Sequence of chain 1.B:
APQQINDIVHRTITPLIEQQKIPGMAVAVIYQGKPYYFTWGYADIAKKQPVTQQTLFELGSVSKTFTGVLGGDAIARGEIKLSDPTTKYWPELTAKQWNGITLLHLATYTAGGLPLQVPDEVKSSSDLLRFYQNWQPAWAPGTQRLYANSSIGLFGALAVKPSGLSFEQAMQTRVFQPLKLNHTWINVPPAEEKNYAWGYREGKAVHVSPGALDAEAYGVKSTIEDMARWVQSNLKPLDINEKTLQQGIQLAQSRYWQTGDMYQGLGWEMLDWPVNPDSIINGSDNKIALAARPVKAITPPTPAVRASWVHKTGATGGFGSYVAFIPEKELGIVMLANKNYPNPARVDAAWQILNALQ

The protein below binds the small molecule below.
Small molecule (SMILES): CC(C)[C@H](NC(=O)OC(C)(C)C)c1nnco1

Binding-site contacts:
Ligand atom C8 contacts residue GLN117 of chain 1.B at 3.2 Å.
Ligand atom O9 contacts residue ALA315 of chain 1.B at 4.2 Å.
Ligand atom N4 contacts residue SER61 of chain 1.B at 3.5 Å (h-bond).
Ligand atom O2 contacts residue SER61 of chain 1.B at 2.8 Å (h-bond).
Ligand atom C13 contacts residue THR316 of chain 1.B at 4.3 Å.
Ligand atom C11 contacts residue VAL208 of chain 1.B at 4.0 Å (hydrophobic).
Ligand atom O12 contacts residue ASN149 of chain 1.B at 3.0 Å (h-bond).
Ligand atom N5 contacts residue GLY60 of chain 1.B at 4.2 Å.
Ligand atom C13 contacts residue GLY317 of chain 1.B at 4.0 Å.
Ligand atom N4 contacts residue ALA315 of chain 1.B at 3.2 Å (h-bond).
Ligand atom O2 contacts residue TYR147 of chain 1.B at 4.3 Å.
Ligand atom C3 contacts residue ALA315 of chain 1.B at 4.0 Å (hydrophobic).
Ligand atom C1 contacts residue ALA315 of chain 1.B at 4.0 Å (hydrophobic).
Ligand atom N7 contacts residue ASN149 of chain 1.B at 3.9 Å.
Ligand atom C14 contacts residue GLN117 of chain 1.B at 3.9 Å.
Ligand atom O2 contacts residue LYS64 of chain 1.B at 4.4 Å.
Ligand atom O12 contacts residue GLN117 of chain 1.B at 2.7 Å (h-bond).
Ligand atom C16 contacts residue ASN286 of chain 1.B at 3.4 Å.
Ligand atom C1 contacts residue SER61 of chain 1.B at 1.6 Å.
Ligand atom C3 contacts residue SER61 of chain 1.B at 3.7 Å.
Ligand atom O12 contacts residue TYR218 of chain 1.B at 4.3 Å.
Ligand atom O2 contacts residue ASN149 of chain 1.B at 3.8 Å.
Ligand atom C11 contacts residue ALA315 of chain 1.B at 3.9 Å (hydrophobic).
Ligand atom C1 contacts residue TYR147 of chain 1.B at 3.7 Å (hydrophobic).
Ligand atom C8 contacts residue ASN149 of chain 1.B at 3.9 Å.
Ligand atom C1 contacts residue LYS64 of chain 1.B at 3.7 Å.
Ligand atom C11 contacts residue TYR218 of chain 1.B at 3.6 Å (hydrophobic).
Ligand atom N5 contacts residue TYR147 of chain 1.B at 4.3 Å.
Ligand atom C16 contacts residue LEU290 of chain 1.B at 4.0 Å (hydrophobic).
Ligand atom C14 contacts residue TYR218 of chain 1.B at 4.1 Å (hydrophobic).
Ligand atom N5 contacts residue GLY314 of chain 1.B at 3.7 Å.
Ligand atom C1 contacts residue ASN149 of chain 1.B at 4.3 Å.
Ligand atom N5 contacts residue ALA315 of chain 1.B at 3.1 Å (h-bond).
Ligand atom C10 contacts residue THR316 of chain 1.B at 4.4 Å.
Ligand atom N7 contacts residue GLN117 of chain 1.B at 3.3 Å (h-bond).
Ligand atom C11 contacts residue THR316 of chain 1.B at 3.7 Å.
Ligand atom N5 contacts residue SER61 of chain 1.B at 2.4 Å (h-bond).
Ligand atom O9 contacts residue GLN117 of chain 1.B at 4.0 Å.
Ligand atom N4 contacts residue GLY314 of chain 1.B at 4.1 Å.
Ligand atom C15 contacts residue ASN286 of chain 1.B at 4.3 Å.